Binding-site contacts:
Ligand atom C5 contacts residue HIS415 of chain 1.M at 4.3 Å.
Ligand atom C5' contacts residue DC1 of chain 1.GC at 3.8 Å.
Ligand atom OP2 contacts residue DC1 of chain 1.GC at 2.5 Å (h-bond).
Ligand atom C2 contacts residue GLY424 of chain 1.M at 4.1 Å.
Ligand atom N1 contacts residue PRO205 of chain 1.M at 4.0 Å.
Ligand atom N6 contacts residue PRO416 of chain 1.M at 2.8 Å (h-bond).
Ligand atom C4 contacts residue PRO416 of chain 1.M at 4.0 Å (hydrophobic).
Ligand atom N6 contacts residue ASN394 of chain 1.M at 4.3 Å.
Ligand atom N6 contacts residue PRO205 of chain 1.M at 4.2 Å.
Ligand atom N3 contacts residue PRO205 of chain 1.M at 4.4 Å.
Ligand atom C5 contacts residue PRO205 of chain 1.M at 4.2 Å (hydrophobic).
Ligand atom N6 contacts residue SER417 of chain 1.M at 3.5 Å.
Ligand atom C6 contacts residue PRO416 of chain 1.M at 2.9 Å (hydrophobic).
Ligand atom O4' contacts residue DC1 of chain 1.GC at 4.2 Å.
Ligand atom O5' contacts residue DC1 of chain 1.GC at 2.5 Å (h-bond).
Ligand atom N7 contacts residue PRO416 of chain 1.M at 3.7 Å.
Ligand atom N3 contacts residue PRO416 of chain 1.M at 4.1 Å.
Ligand atom C2 contacts residue PRO416 of chain 1.M at 4.2 Å (hydrophobic).
Ligand atom C2' contacts residue PRO416 of chain 1.M at 4.5 Å (hydrophobic).
Ligand atom C8 contacts residue HIS415 of chain 1.M at 3.3 Å.
Ligand atom P contacts residue DC1 of chain 1.GC at 1.6 Å.
Ligand atom N7 contacts residue HIS415 of chain 1.M at 3.0 Å (h-bond).
Ligand atom C6 contacts residue PRO205 of chain 1.M at 3.9 Å (hydrophobic).
Ligand atom OP2 contacts residue ASP411 of chain 1.C at 4.2 Å.
Ligand atom N9 contacts residue PRO416 of chain 1.M at 4.3 Å.
Ligand atom C2 contacts residue PRO205 of chain 1.M at 4.0 Å (hydrophobic).
Ligand atom N1 contacts residue GLY424 of chain 1.M at 3.9 Å.
Ligand atom N1 contacts residue PRO416 of chain 1.M at 3.4 Å (h-bond).
Ligand atom C8 contacts residue PRO416 of chain 1.M at 4.5 Å (hydrophobic).
Ligand atom OP1 contacts residue DC1 of chain 1.GC at 2.5 Å (h-bond).
Ligand atom C5 contacts residue PRO416 of chain 1.M at 3.2 Å (hydrophobic).

Sequence of chain 1.C:
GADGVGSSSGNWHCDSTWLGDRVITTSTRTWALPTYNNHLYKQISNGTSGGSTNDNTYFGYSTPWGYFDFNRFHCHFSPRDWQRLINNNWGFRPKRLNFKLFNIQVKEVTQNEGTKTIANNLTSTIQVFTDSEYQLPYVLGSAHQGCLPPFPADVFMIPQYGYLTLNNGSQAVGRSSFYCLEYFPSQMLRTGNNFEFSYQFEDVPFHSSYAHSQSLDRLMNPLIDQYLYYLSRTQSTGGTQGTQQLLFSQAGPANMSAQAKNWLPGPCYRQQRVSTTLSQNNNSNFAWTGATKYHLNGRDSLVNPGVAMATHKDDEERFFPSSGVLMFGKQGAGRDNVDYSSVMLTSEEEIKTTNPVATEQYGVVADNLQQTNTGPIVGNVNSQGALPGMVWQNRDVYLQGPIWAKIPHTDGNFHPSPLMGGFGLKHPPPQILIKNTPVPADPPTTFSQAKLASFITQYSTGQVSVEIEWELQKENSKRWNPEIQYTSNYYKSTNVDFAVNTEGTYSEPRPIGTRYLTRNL

A protein and the small-molecule ligand that binds it are described below.
Small molecule (SMILES): Nc1ncnc2c1ncn2[C@H]1C[C@H](O)[C@@H](COP(=O)(O)O)O1

Sequence of chain 1.M:
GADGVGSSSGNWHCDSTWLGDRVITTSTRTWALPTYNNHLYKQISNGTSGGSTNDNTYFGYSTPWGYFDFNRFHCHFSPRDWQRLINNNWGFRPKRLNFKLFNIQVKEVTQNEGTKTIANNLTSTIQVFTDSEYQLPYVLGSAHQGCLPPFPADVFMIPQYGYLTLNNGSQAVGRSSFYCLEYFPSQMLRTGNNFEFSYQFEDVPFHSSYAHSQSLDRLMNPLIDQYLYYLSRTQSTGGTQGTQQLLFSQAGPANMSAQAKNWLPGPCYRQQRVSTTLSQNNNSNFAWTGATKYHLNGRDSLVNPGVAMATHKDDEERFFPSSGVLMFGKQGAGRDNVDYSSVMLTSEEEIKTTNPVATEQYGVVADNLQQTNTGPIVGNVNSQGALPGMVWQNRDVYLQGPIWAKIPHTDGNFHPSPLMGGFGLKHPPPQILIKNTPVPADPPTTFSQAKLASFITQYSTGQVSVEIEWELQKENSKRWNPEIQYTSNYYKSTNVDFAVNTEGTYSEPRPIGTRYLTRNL